Binding-site contacts:
Ligand atom C10 contacts residue TYR52 of chain 1.A at 3.6 Å (hydrophobic).
Ligand atom C9 contacts residue ALA75 of chain 1.A at 3.9 Å (hydrophobic).
Ligand atom C9 contacts residue GLN74 of chain 1.A at 3.4 Å.
Ligand atom C18 contacts residue ALA75 of chain 1.A at 4.0 Å (hydrophobic).
Ligand atom C14 contacts residue MET186 of chain 1.A at 4.0 Å (hydrophobic).
Ligand atom C14 contacts residue GOL1 of chain 1.F at 4.0 Å.
Ligand atom O2 contacts residue SER73 of chain 1.A at 3.4 Å.
Ligand atom O3 contacts residue MET355 of chain 1.A at 3.7 Å.
Ligand atom C6 contacts residue LEU189 of chain 1.A at 4.0 Å (hydrophobic).
Ligand atom C9 contacts residue SER73 of chain 1.A at 3.5 Å.
Ligand atom C13 contacts residue PRO26 of chain 1.A at 3.8 Å (hydrophobic).
Ligand atom C19 contacts residue LEU438 of chain 1.A at 3.9 Å (hydrophobic).
Ligand atom C3 contacts residue ARG48 of chain 1.A at 3.4 Å.
Ligand atom C15 contacts residue MET186 of chain 1.A at 4.0 Å (hydrophobic).
Ligand atom O3 contacts residue TYR52 of chain 1.A at 2.6 Å (h-bond).
Ligand atom C21 contacts residue LEU438 of chain 1.A at 3.8 Å (hydrophobic).
Ligand atom C4 contacts residue LEU21 of chain 1.A at 3.8 Å (hydrophobic).
Ligand atom O3 contacts residue LEU30 of chain 1.A at 4.0 Å.
Ligand atom C21 contacts residue ALA329 of chain 1.A at 4.0 Å (hydrophobic).
Ligand atom C20 contacts residue LEU438 of chain 1.A at 3.6 Å (hydrophobic).
Ligand atom C7 contacts residue TYR52 of chain 1.A at 3.6 Å (hydrophobic).
Ligand atom C1 contacts residue ARG48 of chain 1.A at 3.3 Å.
Ligand atom O1 contacts residue SER73 of chain 1.A at 3.3 Å.
Ligand atom C4 contacts residue ARG48 of chain 1.A at 3.3 Å.
Ligand atom C2 contacts residue ARG48 of chain 1.A at 3.4 Å.
Ligand atom C14 contacts residue LEU189 of chain 1.A at 3.8 Å (hydrophobic).
Ligand atom C1 contacts residue GLN74 of chain 1.A at 3.7 Å.
Ligand atom O1 contacts residue GLN74 of chain 1.A at 2.7 Å (h-bond).
Ligand atom C5 contacts residue ARG48 of chain 1.A at 3.3 Å.
Ligand atom C6 contacts residue ARG48 of chain 1.A at 3.4 Å.
Ligand atom O2 contacts residue ALA75 of chain 1.A at 2.9 Å (h-bond).
Ligand atom C5 contacts residue LEU189 of chain 1.A at 3.5 Å (hydrophobic).
Ligand atom C18 contacts residue SER73 of chain 1.A at 4.0 Å.
Ligand atom C12 contacts residue LEU30 of chain 1.A at 3.8 Å (hydrophobic).
Ligand atom C20 contacts residue ALA331 of chain 1.A at 3.8 Å (hydrophobic).
Ligand atom C3 contacts residue LEU21 of chain 1.A at 3.6 Å (hydrophobic).
Ligand atom O2 contacts residue GLN74 of chain 1.A at 3.3 Å (h-bond).
Ligand atom C21 contacts residue PHE88 of chain 1.A at 4.0 Å (hydrophobic).
Ligand atom C6 contacts residue GLN74 of chain 1.A at 3.7 Å.
Ligand atom C7 contacts residue ARG48 of chain 1.A at 3.7 Å.

Sequence of chain 1.A:
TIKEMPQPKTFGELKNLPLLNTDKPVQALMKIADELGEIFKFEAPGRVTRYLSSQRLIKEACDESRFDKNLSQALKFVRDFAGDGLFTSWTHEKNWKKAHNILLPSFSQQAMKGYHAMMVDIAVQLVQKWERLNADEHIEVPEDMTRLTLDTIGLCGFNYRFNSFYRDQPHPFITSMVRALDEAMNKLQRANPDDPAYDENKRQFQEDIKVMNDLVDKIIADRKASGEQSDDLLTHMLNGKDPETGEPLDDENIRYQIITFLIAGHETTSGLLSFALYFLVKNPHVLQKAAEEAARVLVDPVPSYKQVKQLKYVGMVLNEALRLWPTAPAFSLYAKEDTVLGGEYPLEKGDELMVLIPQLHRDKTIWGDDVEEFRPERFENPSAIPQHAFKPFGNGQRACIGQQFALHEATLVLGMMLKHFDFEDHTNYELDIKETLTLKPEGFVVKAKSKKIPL

The protein below binds the small molecule below.
Small molecule (SMILES): CCCCCCCN1CCC[C@H]1C(=O)N[C@@H](Cc1ccccc1)C(=O)O